Binding-site contacts:
Ligand atom F14 contacts residue JCG1 of chain 1.C at 1.3 Å.
Ligand atom O33 contacts residue JCG1 of chain 1.C at 1.7 Å.
Ligand atom C22 contacts residue JCG1 of chain 1.C at 0.1 Å.
Ligand atom O34 contacts residue MET63 of chain 1.A at 2.6 Å (h-bond).
Ligand atom C26 contacts residue JCG1 of chain 1.C at 0.1 Å.
Ligand atom C10 contacts residue JCG1 of chain 1.C at 0.1 Å.
Ligand atom O28 contacts residue ZN1 of chain 1.D at 2.0 Å.
Ligand atom C21 contacts residue JCG1 of chain 1.C at 0.2 Å.
Ligand atom O28 contacts residue THR191 of chain 1.A at 2.6 Å (h-bond).
Ligand atom C02 contacts residue JCG1 of chain 1.C at 0.5 Å.
Ligand atom C23 contacts residue JCG1 of chain 1.C at 0.1 Å.
Ligand atom C27 contacts residue JCG1 of chain 1.C at 0.3 Å.
Ligand atom O11 contacts residue JCG1 of chain 1.C at 0.1 Å (h-bond).
Ligand atom O30 contacts residue ZN1 of chain 1.D at 2.3 Å.
Ligand atom O28 contacts residue JCG1 of chain 1.C at 0.2 Å (h-bond).
Ligand atom C13 contacts residue JCG1 of chain 1.C at 0.1 Å.
Ligand atom O34 contacts residue JCG1 of chain 1.C at 0.8 Å.
Ligand atom S31 contacts residue JCG1 of chain 1.C at 0.7 Å.
Ligand atom N29 contacts residue JCG1 of chain 1.C at 0.2 Å (h-bond).
Ligand atom C27 contacts residue ZN1 of chain 1.D at 2.8 Å.
Ligand atom O30 contacts residue JCG1 of chain 1.C at 0.2 Å (h-bond).
Ligand atom C24 contacts residue JCG1 of chain 1.C at 0.0 Å.
Ligand atom C18 contacts residue JCG1 of chain 1.C at 0.1 Å.
Ligand atom C15 contacts residue JCG1 of chain 1.C at 0.2 Å.
Ligand atom C09 contacts residue JCG1 of chain 1.C at 0.1 Å.
Ligand atom C06 contacts residue JCG1 of chain 1.C at 0.2 Å.
Ligand atom C01 contacts residue JCG1 of chain 1.C at 0.8 Å.
Ligand atom C03 contacts residue JCG1 of chain 1.C at 0.3 Å.
Ligand atom C16 contacts residue JCG1 of chain 1.C at 0.1 Å.
Ligand atom C25 contacts residue JCG1 of chain 1.C at 0.1 Å.
Ligand atom C20 contacts residue JCG1 of chain 1.C at 0.1 Å.
Ligand atom C04 contacts residue JCG1 of chain 1.C at 0.2 Å.
Ligand atom C19 contacts residue JCG1 of chain 1.C at 0.0 Å.
Ligand atom N05 contacts residue JCG1 of chain 1.C at 0.2 Å (h-bond).
Ligand atom C07 contacts residue JCG1 of chain 1.C at 0.1 Å.
Ligand atom O17 contacts residue JCG1 of chain 1.C at 0.2 Å (h-bond).
Ligand atom C12 contacts residue JCG1 of chain 1.C at 0.1 Å.
Ligand atom C08 contacts residue JCG1 of chain 1.C at 0.1 Å.
Ligand atom C32 contacts residue JCG1 of chain 1.C at 1.6 Å.
Ligand atom O30 contacts residue GLU78 of chain 1.A at 2.3 Å (salt-bridge).

Sequence of chain 1.A:
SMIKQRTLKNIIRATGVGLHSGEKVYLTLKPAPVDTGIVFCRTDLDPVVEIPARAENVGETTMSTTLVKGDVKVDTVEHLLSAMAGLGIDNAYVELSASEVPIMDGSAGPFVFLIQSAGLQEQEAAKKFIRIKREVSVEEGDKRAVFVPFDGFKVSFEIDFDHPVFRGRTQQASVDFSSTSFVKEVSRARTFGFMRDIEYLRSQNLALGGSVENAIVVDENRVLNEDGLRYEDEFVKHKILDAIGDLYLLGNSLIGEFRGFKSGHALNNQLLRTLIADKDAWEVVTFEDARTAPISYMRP

This protein binds this small molecule.
Small molecule (SMILES): C[C@](CCn1ccc(-c2ccc(OCc3ccccc3)cc2F)cc1=O)(C(=O)NO)S(C)(=O)=O